Sequence of chain 1.E:
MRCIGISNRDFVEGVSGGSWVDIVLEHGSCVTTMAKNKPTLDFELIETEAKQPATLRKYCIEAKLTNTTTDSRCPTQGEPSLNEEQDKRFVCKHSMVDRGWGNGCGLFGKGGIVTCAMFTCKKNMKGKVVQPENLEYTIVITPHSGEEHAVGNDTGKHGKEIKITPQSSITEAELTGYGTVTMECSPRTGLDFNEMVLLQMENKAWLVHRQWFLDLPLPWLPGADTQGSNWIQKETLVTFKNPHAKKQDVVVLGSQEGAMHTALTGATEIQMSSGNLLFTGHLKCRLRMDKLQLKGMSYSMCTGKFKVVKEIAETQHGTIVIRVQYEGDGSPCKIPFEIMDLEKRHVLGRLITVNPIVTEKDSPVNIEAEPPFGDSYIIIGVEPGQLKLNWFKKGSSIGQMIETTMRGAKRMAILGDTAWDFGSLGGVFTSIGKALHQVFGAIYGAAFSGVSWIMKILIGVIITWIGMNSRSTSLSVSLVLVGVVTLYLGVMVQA

Binding-site contacts:
Ligand atom C3 contacts residue ASP66 of chain 1.G at 4.3 Å.
Ligand atom O7 contacts residue ARG89 of chain 1.E at 4.0 Å.
Ligand atom C1 contacts residue ASN67 of chain 1.E at 1.4 Å.
Ligand atom C5 contacts residue TYR60 of chain 1.G at 4.2 Å (hydrophobic).
Ligand atom C6 contacts residue GLN65 of chain 1.G at 4.1 Å.
Ligand atom N2 contacts residue GLN65 of chain 1.G at 4.4 Å.
Ligand atom C2 contacts residue GLN65 of chain 1.G at 3.4 Å.
Ligand atom O6 contacts residue ASP66 of chain 1.G at 2.8 Å (salt-bridge).
Ligand atom C4 contacts residue ASP66 of chain 1.G at 3.8 Å.
Ligand atom O7 contacts residue ASN67 of chain 1.E at 4.1 Å.
Ligand atom C1 contacts residue GLN65 of chain 1.G at 3.7 Å.
Ligand atom C5 contacts residue ASN67 of chain 1.E at 3.6 Å.
Ligand atom C8 contacts residue GLN65 of chain 1.G at 3.5 Å.
Ligand atom O5 contacts residue ASN67 of chain 1.E at 2.4 Å (h-bond).
Ligand atom O3 contacts residue ASN67 of chain 1.E at 4.4 Å.
Ligand atom N2 contacts residue ASN67 of chain 1.E at 3.1 Å (h-bond).
Ligand atom O3 contacts residue ASP66 of chain 1.G at 3.8 Å.
Ligand atom O6 contacts residue GLN65 of chain 1.G at 4.2 Å.
Ligand atom O5 contacts residue GLN65 of chain 1.G at 3.9 Å.
Ligand atom C6 contacts residue TYR60 of chain 1.G at 3.8 Å (hydrophobic).
Ligand atom C6 contacts residue ASP66 of chain 1.G at 4.2 Å.
Ligand atom O3 contacts residue GLN65 of chain 1.G at 3.2 Å.
Ligand atom C3 contacts residue GLN65 of chain 1.G at 4.1 Å.
Ligand atom O7 contacts residue MET118 of chain 1.E at 3.9 Å.
Ligand atom C3 contacts residue ASN67 of chain 1.E at 3.8 Å.
Ligand atom C2 contacts residue ASN67 of chain 1.E at 2.5 Å.
Ligand atom O4 contacts residue ASP66 of chain 1.G at 4.2 Å.
Ligand atom C8 contacts residue ASN67 of chain 1.E at 3.6 Å.
Ligand atom C4 contacts residue ASN67 of chain 1.E at 4.2 Å.
Ligand atom C7 contacts residue ASN67 of chain 1.E at 3.6 Å.
Ligand atom O5 contacts residue TYR60 of chain 1.G at 3.5 Å.

The small molecule below binds the protein below.
Small molecule (SMILES): CC(=O)N[C@@H]1[C@@H](O)[C@H](O)[C@@H](CO)O[C@H]1O

Sequence of chain 1.G:
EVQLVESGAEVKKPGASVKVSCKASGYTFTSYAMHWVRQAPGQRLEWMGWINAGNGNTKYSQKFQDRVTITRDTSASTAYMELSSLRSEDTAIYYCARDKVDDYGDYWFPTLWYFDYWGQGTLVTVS